Binding-site contacts:
Ligand atom O18 contacts residue THR21 of chain 1.M at 3.2 Å (h-bond).
Ligand atom O31 contacts residue GLN22 of chain 1.M at 3.1 Å (h-bond).
Ligand atom N32 contacts residue ASP124 of chain 1.N at 3.1 Å (salt-bridge).
Ligand atom C09 contacts residue LYS33 of chain 1.M at 3.6 Å.
Ligand atom O42 contacts residue GLN22 of chain 1.M at 3.2 Å.
Ligand atom C10 contacts residue ILE45 of chain 1.M at 3.6 Å (hydrophobic).
Ligand atom C04 contacts residue THR21 of chain 1.M at 3.6 Å.
Ligand atom O31 contacts residue SER27 of chain 1.M at 2.9 Å (h-bond).
Ligand atom C15 contacts residue VAL31 of chain 1.M at 3.5 Å (hydrophobic).
Ligand atom C13 contacts residue VAL31 of chain 1.M at 3.5 Å (hydrophobic).
Ligand atom C39 contacts residue MET95 of chain 1.N at 3.5 Å (hydrophobic).
Ligand atom C14 contacts residue SER20 of chain 1.M at 3.6 Å.
Ligand atom C12 contacts residue VAL31 of chain 1.M at 3.4 Å (hydrophobic).
Ligand atom C09 contacts residue ILE45 of chain 1.M at 3.5 Å (hydrophobic).
Ligand atom O01 contacts residue ALA49 of chain 1.M at 2.8 Å (h-bond).
Ligand atom O01 contacts residue THR48 of chain 1.M at 3.6 Å.
Ligand atom C28 contacts residue GLY128 of chain 1.N at 3.4 Å.
Ligand atom C07 contacts residue THR1 of chain 1.M at 3.3 Å.
Ligand atom O18 contacts residue SER20 of chain 1.M at 3.3 Å.
Ligand atom C38 contacts residue LEU91 of chain 1.N at 3.5 Å (hydrophobic).
Ligand atom C02 contacts residue THR21 of chain 1.M at 3.6 Å.
Ligand atom N03 contacts residue THR21 of chain 1.M at 2.6 Å (h-bond).
Ligand atom C21 contacts residue GLY47 of chain 1.M at 3.5 Å.
Ligand atom C37 contacts residue LEU98 of chain 1.M at 3.6 Å (hydrophobic).
Ligand atom C28 contacts residue ASP124 of chain 1.N at 3.6 Å.
Ligand atom C22 contacts residue THR21 of chain 1.M at 3.6 Å.
Ligand atom C23 contacts residue ASP124 of chain 1.N at 3.5 Å.
Ligand atom C29 contacts residue GLY128 of chain 1.N at 3.5 Å.
Ligand atom C19 contacts residue THR21 of chain 1.M at 3.4 Å.
Ligand atom C05 contacts residue GLY47 of chain 1.M at 3.6 Å.
Ligand atom C15 contacts residue SER20 of chain 1.M at 3.4 Å.
Ligand atom C04 contacts residue GLY47 of chain 1.M at 3.5 Å.
Ligand atom C14 contacts residue ALA49 of chain 1.M at 3.5 Å (hydrophobic).
Ligand atom C39 contacts residue LEU91 of chain 1.N at 3.5 Å (hydrophobic).
Ligand atom N06 contacts residue GLY47 of chain 1.M at 2.7 Å (h-bond).
Ligand atom C15 contacts residue ALA49 of chain 1.M at 3.5 Å (hydrophobic).
Ligand atom C29 contacts residue TRP129 of chain 1.N at 3.3 Å (hydrophobic).
Ligand atom C24 contacts residue SER27 of chain 1.M at 3.4 Å.
Ligand atom C17 contacts residue VAL31 of chain 1.M at 3.4 Å (hydrophobic).
Ligand atom C16 contacts residue VAL31 of chain 1.M at 3.5 Å (hydrophobic).

Sequence of chain 1.N:
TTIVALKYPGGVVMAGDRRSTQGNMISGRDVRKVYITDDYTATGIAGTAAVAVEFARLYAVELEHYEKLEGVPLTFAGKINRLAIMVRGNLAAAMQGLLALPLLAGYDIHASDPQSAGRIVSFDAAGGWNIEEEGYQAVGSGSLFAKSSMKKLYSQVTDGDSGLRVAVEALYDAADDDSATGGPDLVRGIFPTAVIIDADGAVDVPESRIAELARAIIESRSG

The protein below binds the small molecule below.
Small molecule (SMILES): COC[C@H](NC(=O)[C@H](CC(=O)N1CCCCC1)NC(=O)CCc1ccccc1)C(=O)NCc1cccc2ccccc12

Sequence of chain 1.M:
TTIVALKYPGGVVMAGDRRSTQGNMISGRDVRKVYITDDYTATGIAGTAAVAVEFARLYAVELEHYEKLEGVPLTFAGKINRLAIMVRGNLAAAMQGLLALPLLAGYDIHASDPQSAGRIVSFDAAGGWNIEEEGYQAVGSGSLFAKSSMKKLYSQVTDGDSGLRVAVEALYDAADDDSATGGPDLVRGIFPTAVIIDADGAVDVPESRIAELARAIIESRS